Binding-site contacts:
Ligand atom C3 contacts residue VAL296 of chain 50.D at 3.6 Å (hydrophobic).
Ligand atom C3 contacts residue ARG77 of chain 50.D at 3.3 Å.
Ligand atom O4 contacts residue TYR72 of chain 50.D at 3.7 Å.
Ligand atom O1B contacts residue TYR72 of chain 50.D at 4.0 Å.
Ligand atom C2 contacts residue GLY78 of chain 50.D at 4.2 Å.
Ligand atom O3 contacts residue GLY78 of chain 50.D at 3.7 Å.
Ligand atom C10 contacts residue TYR72 of chain 50.D at 4.0 Å (hydrophobic).
Ligand atom O1A contacts residue LYS186 of chain 50.D at 4.3 Å.
Ligand atom C6 contacts residue TYR72 of chain 50.D at 3.7 Å (hydrophobic).
Ligand atom C4 contacts residue HIS298 of chain 50.D at 3.7 Å.
Ligand atom C1 contacts residue TYR72 of chain 50.D at 3.8 Å (hydrophobic).
Ligand atom C5 contacts residue TYR72 of chain 50.D at 3.5 Å (hydrophobic).
Ligand atom C6 contacts residue ASN80 of chain 50.D at 4.3 Å.
Ligand atom O4 contacts residue ARG77 of chain 50.D at 4.2 Å.
Ligand atom C3 contacts residue GLY78 of chain 50.D at 3.8 Å.
Ligand atom O8 contacts residue TYR72 of chain 50.D at 3.4 Å (h-bond).
Ligand atom C6 contacts residue ASN93 of chain 50.D at 3.4 Å.
Ligand atom O1B contacts residue ARG77 of chain 50.D at 2.4 Å (salt-bridge).
Ligand atom O4 contacts residue ASN80 of chain 50.D at 4.1 Å.
Ligand atom O1A contacts residue GLY78 of chain 50.D at 3.8 Å.
Ligand atom C4 contacts residue ARG77 of chain 50.D at 4.0 Å.
Ligand atom O4 contacts residue HIS298 of chain 50.D at 2.7 Å (h-bond).
Ligand atom O4 contacts residue VAL296 of chain 50.D at 3.9 Å.
Ligand atom N5 contacts residue TYR72 of chain 50.D at 2.9 Å (h-bond).
Ligand atom C4 contacts residue TYR72 of chain 50.D at 3.4 Å (hydrophobic).
Ligand atom O4 contacts residue GLY78 of chain 50.D at 3.4 Å (h-bond).
Ligand atom O6 contacts residue ASN93 of chain 50.D at 3.6 Å (h-bond).
Ligand atom C4 contacts residue VAL296 of chain 50.D at 4.2 Å (hydrophobic).
Ligand atom C6 contacts residue THR94 of chain 50.D at 4.3 Å.
Ligand atom C8 contacts residue ARG77 of chain 50.D at 4.2 Å.
Ligand atom O1A contacts residue ARG77 of chain 50.D at 2.7 Å (salt-bridge).
Ligand atom O1A contacts residue TYR72 of chain 50.D at 3.4 Å.
Ligand atom C4 contacts residue GLY78 of chain 50.D at 3.9 Å.
Ligand atom O4 contacts residue THR291 of chain 50.D at 3.9 Å.
Ligand atom C3 contacts residue HIS298 of chain 50.D at 3.8 Å.
Ligand atom C5 contacts residue ASN93 of chain 50.D at 4.1 Å.
Ligand atom C2 contacts residue ARG77 of chain 50.D at 4.0 Å.
Ligand atom C1 contacts residue ARG77 of chain 50.D at 3.1 Å.
Ligand atom C11 contacts residue TYR72 of chain 50.D at 4.2 Å (hydrophobic).
Ligand atom O8 contacts residue ARG77 of chain 50.D at 3.5 Å (salt-bridge).

Sequence of chain 50.E:
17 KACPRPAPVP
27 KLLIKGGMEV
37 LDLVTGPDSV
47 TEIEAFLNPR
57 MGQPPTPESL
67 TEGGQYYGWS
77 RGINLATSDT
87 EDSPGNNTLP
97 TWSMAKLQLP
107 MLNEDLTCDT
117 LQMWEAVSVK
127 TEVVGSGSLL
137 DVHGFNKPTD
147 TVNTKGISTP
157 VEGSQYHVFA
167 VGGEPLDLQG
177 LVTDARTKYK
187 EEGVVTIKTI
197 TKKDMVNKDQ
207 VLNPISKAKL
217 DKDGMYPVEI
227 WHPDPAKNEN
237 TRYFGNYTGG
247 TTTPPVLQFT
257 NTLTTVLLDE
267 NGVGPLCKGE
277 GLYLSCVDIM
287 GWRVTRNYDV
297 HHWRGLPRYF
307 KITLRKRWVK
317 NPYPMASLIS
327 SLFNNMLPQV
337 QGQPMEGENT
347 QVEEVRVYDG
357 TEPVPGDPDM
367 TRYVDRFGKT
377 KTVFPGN

Sequence of chain 50.D:
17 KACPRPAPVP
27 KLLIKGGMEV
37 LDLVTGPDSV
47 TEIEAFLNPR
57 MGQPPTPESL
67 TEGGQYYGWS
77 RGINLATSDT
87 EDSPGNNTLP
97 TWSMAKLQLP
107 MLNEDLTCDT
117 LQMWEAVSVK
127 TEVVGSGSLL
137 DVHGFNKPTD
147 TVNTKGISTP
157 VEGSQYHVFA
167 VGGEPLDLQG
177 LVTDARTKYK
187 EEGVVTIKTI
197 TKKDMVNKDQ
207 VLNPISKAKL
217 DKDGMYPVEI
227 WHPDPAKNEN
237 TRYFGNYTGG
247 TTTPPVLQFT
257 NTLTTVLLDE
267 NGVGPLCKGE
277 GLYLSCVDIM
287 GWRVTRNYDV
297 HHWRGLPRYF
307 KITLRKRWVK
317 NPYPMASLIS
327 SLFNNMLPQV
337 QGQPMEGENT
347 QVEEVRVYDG

This protein binds this small molecule.
Small molecule (SMILES): CC(=O)N[C@@H]1[C@@H](O[C@@H]2O[C@H](CO)[C@H](O)[C@H](O[C@]3(C(=O)O)C[C@H](O)[C@@H](NC(C)=O)[C@H]([C@H](O)[C@H](O)CO)O3)[C@H]2O)[C@H](O)[C@@H](CO[C@]2(C(=O)O)C[C@H](O)[C@@H](NC(C)=O)[C@H]([C@H](O)[C@H](O)CO)O2)O[C@H]1O